Sequence of chain 3.A:
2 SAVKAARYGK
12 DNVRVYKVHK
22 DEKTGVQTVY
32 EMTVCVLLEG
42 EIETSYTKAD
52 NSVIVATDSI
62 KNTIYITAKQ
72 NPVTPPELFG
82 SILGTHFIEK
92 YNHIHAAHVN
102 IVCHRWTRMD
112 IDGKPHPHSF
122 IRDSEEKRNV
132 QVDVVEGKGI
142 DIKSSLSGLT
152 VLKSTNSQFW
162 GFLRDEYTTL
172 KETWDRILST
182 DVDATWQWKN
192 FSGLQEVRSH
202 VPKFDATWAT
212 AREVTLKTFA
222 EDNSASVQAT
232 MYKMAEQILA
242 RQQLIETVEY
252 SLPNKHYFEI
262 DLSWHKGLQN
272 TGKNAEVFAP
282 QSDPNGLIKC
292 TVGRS

Binding-site contacts:
Ligand atom C5 contacts residue THR58 of chain 3.A at 4.0 Å.
Ligand atom N3 contacts residue ARG177 of chain 4.A at 3.0 Å (salt-bridge).
Ligand atom N9 contacts residue ARG177 of chain 4.A at 4.0 Å.
Ligand atom N3 contacts residue ASN255 of chain 4.A at 3.4 Å (h-bond).
Ligand atom N8 contacts residue ALA57 of chain 3.A at 3.8 Å.
Ligand atom N8 contacts residue ASP59 of chain 3.A at 3.9 Å.
Ligand atom O6 contacts residue PHE160 of chain 4.A at 4.1 Å.
Ligand atom N7 contacts residue ALA57 of chain 3.A at 3.6 Å.
Ligand atom C2 contacts residue ARG177 of chain 4.A at 3.5 Å.
Ligand atom N3 contacts residue PHE160 of chain 4.A at 3.7 Å.
Ligand atom N9 contacts residue PHE160 of chain 4.A at 3.5 Å.
Ligand atom N8 contacts residue THR58 of chain 3.A at 3.3 Å (h-bond).
Ligand atom O2 contacts residue PHE160 of chain 4.A at 3.9 Å.
Ligand atom C6 contacts residue GLN229 of chain 4.A at 3.6 Å.
Ligand atom C4 contacts residue PHE160 of chain 4.A at 3.4 Å (hydrophobic).
Ligand atom N8 contacts residue LEU171 of chain 4.A at 3.8 Å.
Ligand atom N7 contacts residue THR58 of chain 3.A at 2.8 Å (h-bond).
Ligand atom O2 contacts residue GLN229 of chain 4.A at 3.8 Å.
Ligand atom O6 contacts residue ILE55 of chain 3.A at 3.5 Å.
Ligand atom C4 contacts residue ARG177 of chain 4.A at 3.8 Å.
Ligand atom C5 contacts residue PHE160 of chain 4.A at 3.4 Å (hydrophobic).
Ligand atom N9 contacts residue THR58 of chain 3.A at 4.0 Å.
Ligand atom O2 contacts residue ASN255 of chain 4.A at 4.1 Å.
Ligand atom C6 contacts residue PHE160 of chain 4.A at 3.6 Å (hydrophobic).
Ligand atom O6 contacts residue THR58 of chain 3.A at 3.8 Å.
Ligand atom C2 contacts residue VAL228 of chain 4.A at 4.0 Å (hydrophobic).
Ligand atom N1 contacts residue PHE160 of chain 4.A at 3.6 Å.
Ligand atom N8 contacts residue PHE160 of chain 4.A at 3.7 Å.
Ligand atom N1 contacts residue GLN229 of chain 4.A at 2.9 Å (h-bond).
Ligand atom O6 contacts residue GLN229 of chain 4.A at 2.9 Å (h-bond).
Ligand atom O2 contacts residue SER227 of chain 4.A at 3.6 Å.
Ligand atom O2 contacts residue VAL228 of chain 4.A at 2.9 Å (h-bond).
Ligand atom N9 contacts residue LEU171 of chain 4.A at 4.0 Å.
Ligand atom C4 contacts residue ASN255 of chain 4.A at 3.9 Å.
Ligand atom C2 contacts residue ASN255 of chain 4.A at 3.9 Å.
Ligand atom N7 contacts residue PHE160 of chain 4.A at 3.7 Å.
Ligand atom C2 contacts residue GLN229 of chain 4.A at 3.8 Å.
Ligand atom C2 contacts residue PHE160 of chain 4.A at 3.6 Å (hydrophobic).
Ligand atom O2 contacts residue ARG177 of chain 4.A at 2.8 Å (salt-bridge).
Ligand atom O6 contacts residue TYR9 of chain 3.A at 3.8 Å.

A small-molecule ligand and the protein it binds are described below.
Small molecule (SMILES): O=c1[nH]c(=O)c2nn[nH]c2[nH]1

Sequence of chain 4.A:
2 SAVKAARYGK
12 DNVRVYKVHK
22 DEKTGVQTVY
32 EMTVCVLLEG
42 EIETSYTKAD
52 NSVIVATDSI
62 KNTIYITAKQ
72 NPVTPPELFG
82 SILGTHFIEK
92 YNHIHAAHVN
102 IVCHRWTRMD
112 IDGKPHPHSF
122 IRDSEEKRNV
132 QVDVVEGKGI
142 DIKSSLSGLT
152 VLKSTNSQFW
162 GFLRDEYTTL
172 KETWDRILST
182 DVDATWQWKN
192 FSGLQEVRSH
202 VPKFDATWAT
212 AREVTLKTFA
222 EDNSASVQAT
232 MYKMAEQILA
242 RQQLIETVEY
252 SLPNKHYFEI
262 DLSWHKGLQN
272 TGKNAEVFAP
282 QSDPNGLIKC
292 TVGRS